Sequence of chain 2.A:
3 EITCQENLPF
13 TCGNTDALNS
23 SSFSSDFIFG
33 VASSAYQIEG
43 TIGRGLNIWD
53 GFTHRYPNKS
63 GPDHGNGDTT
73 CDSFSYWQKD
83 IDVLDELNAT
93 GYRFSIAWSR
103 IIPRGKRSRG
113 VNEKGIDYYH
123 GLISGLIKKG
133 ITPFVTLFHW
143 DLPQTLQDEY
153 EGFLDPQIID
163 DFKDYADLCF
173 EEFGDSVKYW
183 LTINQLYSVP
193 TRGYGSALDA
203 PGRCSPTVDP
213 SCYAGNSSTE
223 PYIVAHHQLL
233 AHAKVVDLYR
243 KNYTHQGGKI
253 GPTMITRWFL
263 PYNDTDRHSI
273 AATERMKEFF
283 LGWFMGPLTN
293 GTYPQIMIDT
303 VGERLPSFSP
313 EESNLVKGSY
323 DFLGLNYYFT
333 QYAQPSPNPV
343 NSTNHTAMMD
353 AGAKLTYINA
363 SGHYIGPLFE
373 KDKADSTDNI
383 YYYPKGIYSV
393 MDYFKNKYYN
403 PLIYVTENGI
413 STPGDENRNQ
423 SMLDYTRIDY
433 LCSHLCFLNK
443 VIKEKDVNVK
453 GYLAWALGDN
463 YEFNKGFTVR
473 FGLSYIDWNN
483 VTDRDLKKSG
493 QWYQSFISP

Binding-site contacts:
Ligand atom O7 contacts residue ASN346 of chain 2.A at 4.3 Å.
Ligand atom C4 contacts residue ASN346 of chain 2.A at 4.3 Å.
Ligand atom N2 contacts residue ASN346 of chain 2.A at 3.4 Å (h-bond).
Ligand atom O7 contacts residue SER344 of chain 2.A at 3.9 Å.
Ligand atom O6 contacts residue ASN346 of chain 2.A at 4.1 Å.
Ligand atom C5 contacts residue ASN346 of chain 2.A at 3.4 Å.
Ligand atom O5 contacts residue ASN346 of chain 2.A at 2.2 Å (h-bond).
Ligand atom C7 contacts residue ASN346 of chain 2.A at 4.0 Å.
Ligand atom C3 contacts residue ASN346 of chain 2.A at 4.0 Å.
Ligand atom O6 contacts residue MET351 of chain 2.A at 3.8 Å.
Ligand atom C2 contacts residue ASN346 of chain 2.A at 2.8 Å.
Ligand atom C6 contacts residue ASN346 of chain 2.A at 4.4 Å.
Ligand atom C1 contacts residue ASN346 of chain 2.A at 1.5 Å.

The small molecule below binds the protein below.
Small molecule (SMILES): CC(=O)N[C@@H]1[C@@H](O)[C@H](O)[C@@H](CO)O[C@H]1O